Sequence of chain 1.E:
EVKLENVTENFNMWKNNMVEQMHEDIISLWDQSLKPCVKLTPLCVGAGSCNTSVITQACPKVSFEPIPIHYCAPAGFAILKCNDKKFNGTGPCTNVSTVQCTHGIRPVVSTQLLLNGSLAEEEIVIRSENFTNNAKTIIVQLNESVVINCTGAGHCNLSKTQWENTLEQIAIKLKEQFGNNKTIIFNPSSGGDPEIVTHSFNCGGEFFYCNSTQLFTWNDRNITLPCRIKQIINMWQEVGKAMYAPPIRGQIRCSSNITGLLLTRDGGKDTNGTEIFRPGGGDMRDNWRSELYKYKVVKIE

A small-molecule ligand and the protein it binds are described below.
Small molecule (SMILES): CC(=O)N[C@@H]1[C@@H](O)[C@H](O)[C@@H](CO)O[C@H]1O

Binding-site contacts:
Ligand atom O7 contacts residue ASN147 of chain 1.E at 3.0 Å (h-bond).
Ligand atom C4 contacts residue ASN147 of chain 1.E at 4.2 Å.
Ligand atom O6 contacts residue ASN147 of chain 1.E at 4.5 Å.
Ligand atom O6 contacts residue GLU127 of chain 1.E at 3.4 Å.
Ligand atom O6 contacts residue GLN173 of chain 1.E at 4.1 Å.
Ligand atom C6 contacts residue GLN173 of chain 1.E at 3.7 Å.
Ligand atom N2 contacts residue GLU126 of chain 1.E at 4.1 Å.
Ligand atom C1 contacts residue ASN147 of chain 1.E at 1.4 Å.
Ligand atom O5 contacts residue GLU126 of chain 1.E at 4.2 Å.
Ligand atom N2 contacts residue GLU148 of chain 1.E at 4.1 Å.
Ligand atom C2 contacts residue ASN147 of chain 1.E at 2.4 Å.
Ligand atom O7 contacts residue GLU126 of chain 1.E at 2.8 Å (salt-bridge).
Ligand atom O4 contacts residue GLN173 of chain 1.E at 4.5 Å.
Ligand atom C7 contacts residue GLU126 of chain 1.E at 3.7 Å.
Ligand atom C1 contacts residue ILE128 of chain 1.E at 4.4 Å (hydrophobic).
Ligand atom C3 contacts residue ASN147 of chain 1.E at 3.8 Å.
Ligand atom O5 contacts residue ILE128 of chain 1.E at 3.6 Å.
Ligand atom O5 contacts residue ASN147 of chain 1.E at 2.4 Å (h-bond).
Ligand atom O5 contacts residue GLU127 of chain 1.E at 3.3 Å.
Ligand atom C6 contacts residue GLU127 of chain 1.E at 3.8 Å.
Ligand atom C2 contacts residue GLU126 of chain 1.E at 3.8 Å.
Ligand atom C1 contacts residue GLU127 of chain 1.E at 4.0 Å.
Ligand atom O6 contacts residue ILE128 of chain 1.E at 3.4 Å (h-bond).
Ligand atom O7 contacts residue GLU125 of chain 1.E at 3.4 Å (salt-bridge).
Ligand atom C1 contacts residue GLU126 of chain 1.E at 3.9 Å.
Ligand atom C7 contacts residue ASN147 of chain 1.E at 3.3 Å.
Ligand atom C5 contacts residue GLU127 of chain 1.E at 4.2 Å.
Ligand atom N2 contacts residue ASN147 of chain 1.E at 2.8 Å (h-bond).
Ligand atom C5 contacts residue ASN147 of chain 1.E at 3.7 Å.
Ligand atom C5 contacts residue GLN173 of chain 1.E at 4.4 Å.